Binding-site contacts:
Ligand atom O2 contacts residue TYR135 of chain 1.C at 3.3 Å.
Ligand atom C6 contacts residue ASN220 of chain 1.C at 3.1 Å.
Ligand atom C3 contacts residue ASP86 of chain 1.C at 4.0 Å.
Ligand atom C2 contacts residue TYR135 of chain 1.C at 3.9 Å (hydrophobic).
Ligand atom O3 contacts residue TYR130 of chain 1.C at 3.4 Å.
Ligand atom O3 contacts residue SER104 of chain 1.C at 3.4 Å.
Ligand atom C4 contacts residue TYR130 of chain 1.C at 3.9 Å (hydrophobic).
Ligand atom C4 contacts residue TYR135 of chain 1.C at 3.8 Å (hydrophobic).
Ligand atom O6 contacts residue ASN220 of chain 1.C at 3.1 Å (h-bond).
Ligand atom O6 contacts residue GLU223 of chain 1.C at 2.9 Å (salt-bridge).
Ligand atom C4 contacts residue TYR135 of chain 1.C at 3.8 Å (hydrophobic).
Ligand atom C2 contacts residue TYR135 of chain 1.C at 4.0 Å (hydrophobic).
Ligand atom C3 contacts residue TYR135 of chain 1.C at 4.0 Å (hydrophobic).
Ligand atom C3 contacts residue ASN136 of chain 1.C at 3.7 Å.
Ligand atom O3 contacts residue ASP86 of chain 1.C at 3.0 Å (salt-bridge).
Ligand atom O3 contacts residue TRP138 of chain 1.C at 3.4 Å.
Ligand atom O2 contacts residue SER104 of chain 1.C at 4.0 Å.
Ligand atom O5 contacts residue ASN220 of chain 1.C at 3.5 Å.
Ligand atom C5 contacts residue TYR135 of chain 1.C at 3.9 Å (hydrophobic).
Ligand atom C4 contacts residue SER104 of chain 1.C at 4.0 Å.
Ligand atom O4 contacts residue ASN220 of chain 1.C at 3.4 Å (h-bond).
Ligand atom O2 contacts residue ASN136 of chain 1.C at 3.8 Å.
Ligand atom O4 contacts residue SER104 of chain 1.C at 2.8 Å (h-bond).
Ligand atom C2 contacts residue SER104 of chain 1.C at 3.6 Å.
Ligand atom O4 contacts residue GLY219 of chain 1.C at 3.3 Å.
Ligand atom C1 contacts residue TYR135 of chain 1.C at 3.5 Å (hydrophobic).
Ligand atom C5 contacts residue ASN220 of chain 1.C at 3.9 Å.
Ligand atom O3 contacts residue ASN136 of chain 1.C at 3.6 Å.
Ligand atom O3 contacts residue ASN136 of chain 1.C at 3.7 Å.
Ligand atom O4 contacts residue ASP86 of chain 1.C at 2.8 Å (salt-bridge).
Ligand atom C3 contacts residue SER104 of chain 1.C at 4.0 Å.
Ligand atom O4 contacts residue VAL85 of chain 1.C at 3.7 Å.
Ligand atom C3 contacts residue TYR135 of chain 1.C at 3.5 Å (hydrophobic).
Ligand atom C4 contacts residue ASP86 of chain 1.C at 3.7 Å.
Ligand atom O2 contacts residue GLY106 of chain 1.C at 2.9 Å (h-bond).
Ligand atom C6 contacts residue GLU223 of chain 1.C at 3.3 Å.
Ligand atom C2 contacts residue GLY106 of chain 1.C at 3.9 Å.
Ligand atom O3 contacts residue TYR135 of chain 1.C at 3.8 Å.
Ligand atom O3 contacts residue TYR135 of chain 1.C at 3.6 Å.
Ligand atom C3 contacts residue TYR130 of chain 1.C at 3.5 Å (hydrophobic).

Sequence of chain 1.C:
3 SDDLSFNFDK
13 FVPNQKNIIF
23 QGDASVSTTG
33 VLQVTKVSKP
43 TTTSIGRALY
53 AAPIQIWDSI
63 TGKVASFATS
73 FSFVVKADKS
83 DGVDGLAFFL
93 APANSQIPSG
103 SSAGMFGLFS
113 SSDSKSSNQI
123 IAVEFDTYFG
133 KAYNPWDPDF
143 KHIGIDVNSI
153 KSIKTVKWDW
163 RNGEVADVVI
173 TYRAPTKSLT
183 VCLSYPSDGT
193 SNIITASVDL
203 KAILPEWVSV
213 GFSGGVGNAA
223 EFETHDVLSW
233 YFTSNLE

A protein and the small-molecule ligand that binds it are described below.
Small molecule (SMILES): C[C@@H]1O[C@@H](O[C@H]2[C@H](O[C@H]3[C@H](O)[C@@H](O)[C@H](O)O[C@@H]3CO)O[C@H](CO)[C@H](O)[C@@H]2O)[C@@H](O)[C@H](O)[C@@H]1O